A protein and the small-molecule ligand that binds it are described below.
Small molecule (SMILES): CC(=O)N[C@@H]1[C@@H](O)[C@H](O)[C@@H](CO)O[C@H]1O

Sequence of chain 1.A:
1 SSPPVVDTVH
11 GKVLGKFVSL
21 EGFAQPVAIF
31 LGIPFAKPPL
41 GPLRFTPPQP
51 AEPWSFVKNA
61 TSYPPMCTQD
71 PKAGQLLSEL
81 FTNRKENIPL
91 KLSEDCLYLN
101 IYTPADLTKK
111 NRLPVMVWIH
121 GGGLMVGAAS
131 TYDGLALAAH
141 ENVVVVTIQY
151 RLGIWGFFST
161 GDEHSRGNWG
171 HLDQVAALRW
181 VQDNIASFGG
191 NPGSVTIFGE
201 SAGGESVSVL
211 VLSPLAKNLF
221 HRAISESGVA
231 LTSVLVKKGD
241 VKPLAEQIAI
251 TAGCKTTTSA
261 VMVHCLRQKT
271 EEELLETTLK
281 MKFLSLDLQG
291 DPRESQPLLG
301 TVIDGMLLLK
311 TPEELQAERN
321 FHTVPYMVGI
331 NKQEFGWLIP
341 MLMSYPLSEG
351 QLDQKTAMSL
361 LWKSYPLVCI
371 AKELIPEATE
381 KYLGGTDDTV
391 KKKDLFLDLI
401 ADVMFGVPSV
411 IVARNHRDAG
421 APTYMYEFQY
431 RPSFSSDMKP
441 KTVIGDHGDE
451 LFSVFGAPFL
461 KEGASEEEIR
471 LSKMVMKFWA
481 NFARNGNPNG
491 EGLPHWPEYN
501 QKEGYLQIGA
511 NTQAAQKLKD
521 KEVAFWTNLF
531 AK

Binding-site contacts:
Ligand atom C2 contacts residue ASN59 of chain 1.A at 1.5 Å.
Ligand atom C6 contacts residue ASN59 of chain 1.A at 3.9 Å.
Ligand atom O6 contacts residue ASN59 of chain 1.A at 3.8 Å.
Ligand atom N2 contacts residue THR61 of chain 1.A at 3.2 Å (h-bond).
Ligand atom O5 contacts residue ASN59 of chain 1.A at 1.8 Å (h-bond).
Ligand atom C1 contacts residue THR61 of chain 1.A at 4.2 Å.
Ligand atom C7 contacts residue THR61 of chain 1.A at 4.0 Å.
Ligand atom C4 contacts residue ASN59 of chain 1.A at 3.1 Å.
Ligand atom O3 contacts residue ASN59 of chain 1.A at 3.7 Å.
Ligand atom N2 contacts residue ASN59 of chain 1.A at 2.5 Å (h-bond).
Ligand atom O7 contacts residue ASN59 of chain 1.A at 4.4 Å.
Ligand atom N2 contacts residue LEU14 of chain 1.A at 4.1 Å.
Ligand atom C2 contacts residue LEU14 of chain 1.A at 4.3 Å (hydrophobic).
Ligand atom O7 contacts residue LEU14 of chain 1.A at 4.3 Å.
Ligand atom C2 contacts residue THR61 of chain 1.A at 4.2 Å.
Ligand atom C3 contacts residue ASN59 of chain 1.A at 2.8 Å.
Ligand atom C5 contacts residue ASN59 of chain 1.A at 3.0 Å.
Ligand atom C1 contacts residue ASN59 of chain 1.A at 1.4 Å.
Ligand atom C8 contacts residue THR61 of chain 1.A at 4.3 Å.
Ligand atom C7 contacts residue ASN59 of chain 1.A at 3.7 Å.